Sequence of chain 1.A:
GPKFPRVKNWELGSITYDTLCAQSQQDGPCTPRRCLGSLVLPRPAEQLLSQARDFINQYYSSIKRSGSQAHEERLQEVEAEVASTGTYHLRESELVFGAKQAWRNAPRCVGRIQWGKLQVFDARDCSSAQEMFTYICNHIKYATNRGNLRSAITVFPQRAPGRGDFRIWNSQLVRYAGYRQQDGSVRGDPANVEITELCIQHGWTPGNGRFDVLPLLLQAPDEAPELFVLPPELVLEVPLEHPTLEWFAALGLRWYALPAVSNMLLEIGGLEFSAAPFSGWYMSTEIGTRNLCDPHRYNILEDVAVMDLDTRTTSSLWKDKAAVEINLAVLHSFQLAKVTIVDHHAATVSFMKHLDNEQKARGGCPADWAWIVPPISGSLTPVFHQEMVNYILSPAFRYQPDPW

Binding-site contacts:
Ligand atom C26 contacts residue GLU324 of chain 1.A at 3.5 Å.
Ligand atom N22 contacts residue TYR320 of chain 1.A at 3.8 Å.
Ligand atom C22 contacts residue HEM1 of chain 1.C at 3.7 Å.
Ligand atom N22 contacts residue GLU324 of chain 1.A at 2.8 Å (salt-bridge).
Ligand atom C15 contacts residue TYR438 of chain 1.A at 3.5 Å (hydrophobic).
Ligand atom N11 contacts residue TYR438 of chain 1.A at 3.6 Å.
Ligand atom C2 contacts residue HEM1 of chain 1.C at 3.7 Å.
Ligand atom C29 contacts residue HEM1 of chain 1.C at 3.5 Å.
Ligand atom N21 contacts residue GLU324 of chain 1.A at 2.6 Å (salt-bridge).
Ligand atom C16 contacts residue TYR438 of chain 1.A at 3.5 Å (hydrophobic).
Ligand atom C1 contacts residue VAL299 of chain 1.A at 3.7 Å (hydrophobic).
Ligand atom C2 contacts residue VAL299 of chain 1.A at 3.6 Å (hydrophobic).
Ligand atom C27 contacts residue PRO297 of chain 1.A at 3.6 Å (hydrophobic).
Ligand atom C6 contacts residue HEM1 of chain 1.C at 3.8 Å.
Ligand atom C27 contacts residue HEM1 of chain 1.C at 3.6 Å.
Ligand atom C6 contacts residue VAL299 of chain 1.A at 3.8 Å (hydrophobic).
Ligand atom C3 contacts residue HEM1 of chain 1.C at 3.1 Å.
Ligand atom N22 contacts residue TRP319 of chain 1.A at 2.7 Å (h-bond).
Ligand atom C3 contacts residue VAL299 of chain 1.A at 3.7 Å (hydrophobic).
Ligand atom C14 contacts residue TYR438 of chain 1.A at 3.5 Å (hydrophobic).
Ligand atom C23 contacts residue HEM1 of chain 1.C at 3.5 Å.
Ligand atom C18 contacts residue HEM1 of chain 1.C at 3.5 Å.
Ligand atom N11 contacts residue ASN301 of chain 1.A at 3.6 Å (h-bond).
Ligand atom C4 contacts residue HEM1 of chain 1.C at 3.2 Å.
Ligand atom C4 contacts residue VAL299 of chain 1.A at 3.8 Å (hydrophobic).
Ligand atom C17 contacts residue LEU68 of chain 1.A at 3.7 Å (hydrophobic).
Ligand atom C27 contacts residue PHE316 of chain 1.A at 3.5 Å (hydrophobic).
Ligand atom C29 contacts residue GLU324 of chain 1.A at 3.7 Å.
Ligand atom C22 contacts residue TRP319 of chain 1.A at 3.6 Å (hydrophobic).
Ligand atom C5 contacts residue HEM1 of chain 1.C at 3.6 Å.
Ligand atom C28 contacts residue GLU324 of chain 1.A at 3.6 Å.
Ligand atom C22 contacts residue GLU324 of chain 1.A at 3.6 Å.
Ligand atom C13 contacts residue TYR438 of chain 1.A at 3.5 Å (hydrophobic).
Ligand atom C12 contacts residue ASN301 of chain 1.A at 3.7 Å.
Ligand atom C24 contacts residue PRO297 of chain 1.A at 3.8 Å (hydrophobic).
Ligand atom C12 contacts residue TYR438 of chain 1.A at 3.5 Å (hydrophobic).
Ligand atom C27 contacts residue GLY318 of chain 1.A at 3.6 Å.
Ligand atom C25 contacts residue VAL299 of chain 1.A at 3.7 Å (hydrophobic).
Ligand atom N22 contacts residue HEM1 of chain 1.C at 3.2 Å.
Ligand atom N29 contacts residue HEM1 of chain 1.C at 2.8 Å (h-bond).

A protein and the small-molecule ligand that binds it are described below.
Small molecule (SMILES): Cc1ccnc(CCc2cccc([C@@H](N)Cc3cc(C)cc(N)n3)c2)c1